Binding-site contacts:
Ligand atom CG contacts residue TYR91 of chain 1.E at 3.5 Å (hydrophobic).
Ligand atom NH1 contacts residue TYR91 of chain 1.E at 3.5 Å.
Ligand atom CA contacts residue TYR193 of chain 1.E at 3.3 Å (hydrophobic).
Ligand atom NH2 contacts residue ASP195 of chain 1.E at 2.6 Å (salt-bridge).
Ligand atom N contacts residue TYR193 of chain 1.E at 3.5 Å.
Ligand atom OD1 contacts residue CYS189 of chain 1.E at 3.2 Å (h-bond).
Ligand atom ND2 contacts residue TYR193 of chain 1.E at 2.9 Å (h-bond).
Ligand atom O contacts residue TYR193 of chain 1.E at 3.4 Å.
Ligand atom N contacts residue TYR186 of chain 1.E at 3.4 Å.
Ligand atom CZ contacts residue ASP195 of chain 1.E at 3.5 Å.
Ligand atom CB contacts residue SER165 of chain 1.A at 3.3 Å.
Ligand atom ND2 contacts residue GLU191 of chain 1.E at 3.4 Å (salt-bridge).
Ligand atom NH1 contacts residue ASP195 of chain 1.E at 3.3 Å.
Ligand atom CA contacts residue MET114 of chain 1.A at 3.5 Å (hydrophobic).
Ligand atom OD1 contacts residue ARG77 of chain 1.A at 2.9 Å (salt-bridge).
Ligand atom CB contacts residue TYR193 of chain 1.E at 3.5 Å (hydrophobic).
Ligand atom CD contacts residue TYR91 of chain 1.E at 3.5 Å (hydrophobic).
Ligand atom CG contacts residue SER144 of chain 1.E at 3.5 Å.
Ligand atom CB contacts residue ASP162 of chain 1.A at 3.6 Å.
Ligand atom CG contacts residue CYS189 of chain 1.E at 3.3 Å (hydrophobic).
Ligand atom CB contacts residue ARG57 of chain 1.A at 3.5 Å.
Ligand atom CA contacts residue SER165 of chain 1.A at 3.0 Å.
Ligand atom CD2 contacts residue VAL106 of chain 1.A at 3.4 Å (hydrophobic).
Ligand atom ND2 contacts residue CYS189 of chain 1.E at 3.1 Å (h-bond).
Ligand atom C contacts residue TRP145 of chain 1.E at 3.4 Å (hydrophobic).
Ligand atom O contacts residue TYR186 of chain 1.E at 3.3 Å (h-bond).
Ligand atom CD contacts residue TYR193 of chain 1.E at 3.4 Å (hydrophobic).
Ligand atom CD2 contacts residue ILE116 of chain 1.A at 3.1 Å (hydrophobic).
Ligand atom CB contacts residue TYR193 of chain 1.E at 3.3 Å (hydrophobic).
Ligand atom NE contacts residue TYR186 of chain 1.E at 3.1 Å (h-bond).
Ligand atom N contacts residue TRP145 of chain 1.E at 3.1 Å (h-bond).
Ligand atom CG contacts residue TRP145 of chain 1.E at 3.5 Å (hydrophobic).
Ligand atom C contacts residue TYR193 of chain 1.E at 3.5 Å (hydrophobic).
Ligand atom C contacts residue TYR186 of chain 1.E at 3.3 Å (hydrophobic).
Ligand atom CB contacts residue MET114 of chain 1.A at 3.0 Å (hydrophobic).
Ligand atom CA contacts residue TRP145 of chain 1.E at 3.4 Å (hydrophobic).
Ligand atom CB contacts residue TRP145 of chain 1.E at 3.4 Å (hydrophobic).
Ligand atom CG2 contacts residue ILE116 of chain 1.A at 3.6 Å (hydrophobic).
Ligand atom O contacts residue SER165 of chain 1.A at 3.5 Å (h-bond).
Ligand atom O contacts residue MET114 of chain 1.A at 2.9 Å.

This protein binds this small molecule.
Small molecule (SMILES): CC[C@@H](C)[C@@H]1NC(=O)[C@@H]2CSSC[C@H](NC(=O)CN)C(=O)N[C@@H](CSSC[C@@H](C(N)=O)NC(=O)[C@H](CC(C)C)NC(=O)[C@H](CC(=O)O)NC(=O)[C@@H]3CCCN3C(=O)[C@H](CC(N)=O)NC(=O)[C@H](CC(N)=O)NC(=O)[C@H](CC(C)C)NC1=O)C(=O)N[C@@H](CO)C(=O)N[C@@H](CCCN=C(N)N)C(=O)N1CCC[C@H]1C(=O)N1CCC[C@H]1C(=O)N2

Sequence of chain 1.A:
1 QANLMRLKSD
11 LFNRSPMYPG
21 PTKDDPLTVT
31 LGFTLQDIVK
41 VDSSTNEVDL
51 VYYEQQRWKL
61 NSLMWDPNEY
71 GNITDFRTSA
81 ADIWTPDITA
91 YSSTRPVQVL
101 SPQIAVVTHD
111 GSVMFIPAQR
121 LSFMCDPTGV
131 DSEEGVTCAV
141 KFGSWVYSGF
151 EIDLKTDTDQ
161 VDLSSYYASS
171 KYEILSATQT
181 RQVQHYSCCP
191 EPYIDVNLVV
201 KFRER

Sequence of chain 1.E:
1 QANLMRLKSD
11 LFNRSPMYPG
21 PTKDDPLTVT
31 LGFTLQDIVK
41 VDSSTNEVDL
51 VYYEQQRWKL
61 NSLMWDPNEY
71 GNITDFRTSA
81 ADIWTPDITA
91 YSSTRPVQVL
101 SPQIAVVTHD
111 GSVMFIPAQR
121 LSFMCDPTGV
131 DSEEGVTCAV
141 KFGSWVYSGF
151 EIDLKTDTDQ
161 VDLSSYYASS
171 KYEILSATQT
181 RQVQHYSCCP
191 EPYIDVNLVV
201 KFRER